Binding-site contacts:
Ligand atom C11 contacts residue LEU358 of chain 1.A at 3.4 Å (hydrophobic).
Ligand atom C1 contacts residue LEU358 of chain 1.A at 4.1 Å (hydrophobic).
Ligand atom C9 contacts residue LEU358 of chain 1.A at 4.3 Å (hydrophobic).
Ligand atom C2 contacts residue SER359 of chain 1.A at 3.9 Å.
Ligand atom C1 contacts residue SER359 of chain 1.A at 4.3 Å.
Ligand atom C18 contacts residue TRP347 of chain 1.A at 3.9 Å (hydrophobic).
Ligand atom C11 contacts residue ILE355 of chain 1.A at 4.5 Å (hydrophobic).
Ligand atom C18 contacts residue ILE355 of chain 1.A at 4.2 Å (hydrophobic).
Ligand atom C19 contacts residue TRP344 of chain 1.A at 4.2 Å (hydrophobic).
Ligand atom C20 contacts residue TRP347 of chain 1.A at 4.2 Å (hydrophobic).
Ligand atom C18 contacts residue TRP344 of chain 1.A at 4.3 Å (hydrophobic).
Ligand atom C19 contacts residue SER789 of chain 1.A at 4.0 Å.
Ligand atom C12 contacts residue LEU358 of chain 1.A at 3.5 Å (hydrophobic).

Sequence of chain 1.A:
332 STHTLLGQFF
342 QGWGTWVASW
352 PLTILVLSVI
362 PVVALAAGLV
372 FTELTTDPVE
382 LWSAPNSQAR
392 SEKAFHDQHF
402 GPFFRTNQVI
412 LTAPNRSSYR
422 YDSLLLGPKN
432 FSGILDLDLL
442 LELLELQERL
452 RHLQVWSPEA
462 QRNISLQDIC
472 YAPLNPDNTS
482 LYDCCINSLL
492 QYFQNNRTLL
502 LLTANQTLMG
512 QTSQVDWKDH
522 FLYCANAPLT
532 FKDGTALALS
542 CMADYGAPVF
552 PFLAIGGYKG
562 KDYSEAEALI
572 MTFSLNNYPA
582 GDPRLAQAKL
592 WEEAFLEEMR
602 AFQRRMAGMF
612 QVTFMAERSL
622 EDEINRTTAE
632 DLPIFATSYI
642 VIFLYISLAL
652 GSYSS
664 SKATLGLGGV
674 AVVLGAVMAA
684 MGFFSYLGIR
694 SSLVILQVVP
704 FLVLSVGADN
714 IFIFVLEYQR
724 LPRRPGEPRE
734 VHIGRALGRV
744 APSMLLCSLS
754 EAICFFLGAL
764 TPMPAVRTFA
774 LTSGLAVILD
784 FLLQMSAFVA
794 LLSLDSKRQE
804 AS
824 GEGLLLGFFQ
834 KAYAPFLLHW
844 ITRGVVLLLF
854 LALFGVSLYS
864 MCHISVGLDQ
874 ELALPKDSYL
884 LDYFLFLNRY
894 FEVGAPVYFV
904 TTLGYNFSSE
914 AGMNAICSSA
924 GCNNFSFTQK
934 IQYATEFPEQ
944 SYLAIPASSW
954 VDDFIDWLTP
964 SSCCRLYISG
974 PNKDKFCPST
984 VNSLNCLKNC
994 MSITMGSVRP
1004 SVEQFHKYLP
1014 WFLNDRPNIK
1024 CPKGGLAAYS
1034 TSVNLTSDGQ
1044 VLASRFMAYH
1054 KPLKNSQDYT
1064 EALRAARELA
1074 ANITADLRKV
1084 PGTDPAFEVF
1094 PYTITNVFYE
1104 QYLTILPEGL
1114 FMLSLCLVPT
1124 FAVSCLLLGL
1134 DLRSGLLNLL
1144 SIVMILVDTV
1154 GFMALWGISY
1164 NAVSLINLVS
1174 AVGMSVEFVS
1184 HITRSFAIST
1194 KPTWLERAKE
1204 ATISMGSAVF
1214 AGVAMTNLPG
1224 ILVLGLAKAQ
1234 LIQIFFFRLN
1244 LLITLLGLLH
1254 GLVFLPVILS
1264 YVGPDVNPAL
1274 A

This protein binds this small molecule.
Small molecule (SMILES): CC(C)CCC[C@@H](C)[C@H]1CC[C@H]2[C@@H]3CC=C4C[C@@H](O)CC[C@]4(C)[C@H]3CC[C@]12C